A small-molecule ligand and the protein it binds are described below.
Small molecule (SMILES): O=C(CO)[C@H](O)[C@H](O)COP(=O)(O)O

Sequence of chain 2.A:
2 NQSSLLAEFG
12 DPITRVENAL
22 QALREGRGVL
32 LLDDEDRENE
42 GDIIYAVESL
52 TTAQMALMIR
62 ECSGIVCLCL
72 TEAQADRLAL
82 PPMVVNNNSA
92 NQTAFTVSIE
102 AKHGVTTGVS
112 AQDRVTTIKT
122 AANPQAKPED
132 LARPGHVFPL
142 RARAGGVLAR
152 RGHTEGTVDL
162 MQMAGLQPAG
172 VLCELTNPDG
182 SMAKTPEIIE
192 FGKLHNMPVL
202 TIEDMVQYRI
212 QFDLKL

Sequence of chain 1.A:
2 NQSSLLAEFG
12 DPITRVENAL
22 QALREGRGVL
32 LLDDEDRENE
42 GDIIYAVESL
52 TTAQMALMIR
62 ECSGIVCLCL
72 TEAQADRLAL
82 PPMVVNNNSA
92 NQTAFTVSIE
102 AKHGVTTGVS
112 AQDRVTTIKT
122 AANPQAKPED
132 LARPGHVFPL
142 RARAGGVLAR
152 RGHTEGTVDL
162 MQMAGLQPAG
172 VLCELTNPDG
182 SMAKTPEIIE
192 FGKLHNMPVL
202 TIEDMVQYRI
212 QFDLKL

Binding-site contacts:
Ligand atom P9 contacts residue HIS154 of chain 2.A at 3.6 Å.
Ligand atom P9 contacts residue THR155 of chain 2.A at 3.8 Å.
Ligand atom O10 contacts residue HIS154 of chain 2.A at 3.1 Å (h-bond).
Ligand atom P9 contacts residue GLY153 of chain 2.A at 4.0 Å.
Ligand atom O12 contacts residue HIS154 of chain 2.A at 2.9 Å (h-bond).
Ligand atom C7 contacts residue THR94 of chain 2.A at 4.0 Å.
Ligand atom O4 contacts residue THR94 of chain 2.A at 3.7 Å.
Ligand atom O1 contacts residue PHE96 of chain 2.A at 3.3 Å.
Ligand atom O10 contacts residue GLY153 of chain 2.A at 3.5 Å.
Ligand atom C3 contacts residue GLU175 of chain 2.A at 3.2 Å.
Ligand atom O12 contacts residue GLY153 of chain 2.A at 3.6 Å.
Ligand atom O8 contacts residue THR94 of chain 2.A at 3.5 Å.
Ligand atom O14 contacts residue GLU39 of chain 2.A at 3.6 Å.
Ligand atom C2 contacts residue HIS137 of chain 1.A at 3.7 Å.
Ligand atom O12 contacts residue ARG38 of chain 2.A at 3.0 Å (salt-bridge).
Ligand atom O1 contacts residue HIS137 of chain 1.A at 2.7 Å (h-bond).
Ligand atom O1 contacts residue GLU175 of chain 2.A at 3.4 Å (salt-bridge).
Ligand atom O1 contacts residue CYS68 of chain 2.A at 3.4 Å (h-bond).
Ligand atom O11 contacts residue ARG151 of chain 2.A at 2.8 Å (salt-bridge).
Ligand atom O11 contacts residue ARG38 of chain 2.A at 2.8 Å (salt-bridge).
Ligand atom C7 contacts residue THR155 of chain 2.A at 3.5 Å.
Ligand atom C6 contacts residue LEU173 of chain 2.A at 3.8 Å (hydrophobic).
Ligand atom O10 contacts residue ARG151 of chain 2.A at 2.9 Å (salt-bridge).
Ligand atom C2 contacts residue LEU173 of chain 2.A at 4.0 Å (hydrophobic).
Ligand atom P9 contacts residue ARG151 of chain 2.A at 3.8 Å.
Ligand atom O14 contacts residue ASP43 of chain 2.A at 2.5 Å (salt-bridge).
Ligand atom O8 contacts residue THR155 of chain 2.A at 3.8 Å.
Ligand atom C3 contacts residue HIS137 of chain 1.A at 3.5 Å.
Ligand atom C2 contacts residue CYS68 of chain 2.A at 3.5 Å (hydrophobic).
Ligand atom C5 contacts residue GLU175 of chain 2.A at 3.4 Å.
Ligand atom O4 contacts residue GLU175 of chain 2.A at 3.8 Å.
Ligand atom O4 contacts residue HIS137 of chain 1.A at 2.9 Å (h-bond).
Ligand atom C6 contacts residue ASP43 of chain 2.A at 3.5 Å.
Ligand atom O12 contacts residue GLU39 of chain 2.A at 3.2 Å (salt-bridge).
Ligand atom C2 contacts residue GLU175 of chain 2.A at 3.3 Å.
Ligand atom O14 contacts residue HIS154 of chain 2.A at 3.0 Å (h-bond).
Ligand atom P9 contacts residue ARG38 of chain 2.A at 3.7 Å.
Ligand atom C5 contacts residue GLU39 of chain 2.A at 3.8 Å.
Ligand atom O13 contacts residue GLU39 of chain 2.A at 2.6 Å (salt-bridge).
Ligand atom O10 contacts residue THR155 of chain 2.A at 2.6 Å (h-bond).